Sequence of chain 18.C:
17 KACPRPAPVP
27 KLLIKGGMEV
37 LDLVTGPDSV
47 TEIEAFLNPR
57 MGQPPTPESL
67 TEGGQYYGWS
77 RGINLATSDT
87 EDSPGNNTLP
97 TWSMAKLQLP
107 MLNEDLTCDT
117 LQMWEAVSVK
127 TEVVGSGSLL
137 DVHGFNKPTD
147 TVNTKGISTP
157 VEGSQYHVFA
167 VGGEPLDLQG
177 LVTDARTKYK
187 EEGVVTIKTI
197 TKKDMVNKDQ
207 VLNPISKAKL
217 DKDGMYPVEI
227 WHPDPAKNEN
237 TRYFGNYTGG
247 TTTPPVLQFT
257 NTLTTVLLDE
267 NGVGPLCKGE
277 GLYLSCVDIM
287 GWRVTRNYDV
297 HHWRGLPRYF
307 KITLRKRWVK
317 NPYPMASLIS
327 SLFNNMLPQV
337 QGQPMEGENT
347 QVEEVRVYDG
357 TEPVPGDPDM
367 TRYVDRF

Sequence of chain 18.D:
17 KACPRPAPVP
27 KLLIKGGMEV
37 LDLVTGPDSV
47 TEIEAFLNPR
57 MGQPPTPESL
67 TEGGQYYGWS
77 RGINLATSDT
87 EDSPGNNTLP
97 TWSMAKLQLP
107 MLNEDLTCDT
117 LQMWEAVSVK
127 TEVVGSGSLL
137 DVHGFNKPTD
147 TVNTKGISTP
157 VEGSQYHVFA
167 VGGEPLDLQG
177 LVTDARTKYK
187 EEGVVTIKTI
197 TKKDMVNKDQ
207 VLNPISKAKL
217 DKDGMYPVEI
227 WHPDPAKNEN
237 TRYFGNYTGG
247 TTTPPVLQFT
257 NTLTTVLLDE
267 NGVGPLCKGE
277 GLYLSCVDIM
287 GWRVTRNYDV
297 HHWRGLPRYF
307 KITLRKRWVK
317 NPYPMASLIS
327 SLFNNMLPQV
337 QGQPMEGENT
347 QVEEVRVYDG

Binding-site contacts:
Ligand atom O10 contacts residue ASN293 of chain 18.C at 4.5 Å.
Ligand atom C1 contacts residue TYR72 of chain 18.C at 4.3 Å (hydrophobic).
Ligand atom O4 contacts residue ILE79 of chain 18.C at 3.9 Å.
Ligand atom C6 contacts residue ASN93 of chain 18.C at 3.9 Å.
Ligand atom C3 contacts residue ARG77 of chain 18.C at 4.3 Å.
Ligand atom O4 contacts residue TYR72 of chain 18.C at 4.0 Å.
Ligand atom O1B contacts residue SER89 of chain 18.C at 4.4 Å.
Ligand atom C4 contacts residue TYR72 of chain 18.C at 3.5 Å (hydrophobic).
Ligand atom C1 contacts residue GLY78 of chain 18.C at 4.0 Å.
Ligand atom C8 contacts residue ARG77 of chain 18.C at 4.4 Å.
Ligand atom C5 contacts residue TYR72 of chain 18.C at 3.5 Å (hydrophobic).
Ligand atom N5 contacts residue TYR72 of chain 18.C at 2.9 Å (h-bond).
Ligand atom O1A contacts residue TYR72 of chain 18.C at 4.0 Å.
Ligand atom C4 contacts residue HIS298 of chain 18.C at 3.9 Å.
Ligand atom O4 contacts residue ASN80 of chain 18.C at 4.4 Å.
Ligand atom C10 contacts residue TYR72 of chain 18.C at 4.0 Å (hydrophobic).
Ligand atom O4 contacts residue HIS298 of chain 18.C at 3.1 Å (h-bond).
Ligand atom O1B contacts residue TYR72 of chain 18.C at 4.2 Å.
Ligand atom O4 contacts residue THR291 of chain 18.C at 3.9 Å.
Ligand atom O8 contacts residue ARG77 of chain 18.C at 3.5 Å (salt-bridge).
Ligand atom C3 contacts residue GLY78 of chain 18.C at 3.8 Å.
Ligand atom O8 contacts residue TYR72 of chain 18.C at 4.0 Å.
Ligand atom O1A contacts residue GLY78 of chain 18.C at 3.1 Å (h-bond).
Ligand atom O1B contacts residue ARG77 of chain 18.C at 3.1 Å (salt-bridge).
Ligand atom O4 contacts residue GLY78 of chain 18.C at 3.4 Å.
Ligand atom O6 contacts residue ASN93 of chain 18.C at 4.3 Å.
Ligand atom C3 contacts residue HIS298 of chain 18.C at 4.0 Å.
Ligand atom C6 contacts residue TYR72 of chain 18.C at 3.7 Å (hydrophobic).
Ligand atom C3 contacts residue GLY78 of chain 18.C at 4.1 Å.
Ligand atom C1 contacts residue ARG77 of chain 18.C at 3.4 Å.
Ligand atom C11 contacts residue TYR72 of chain 18.C at 4.2 Å (hydrophobic).
Ligand atom O3 contacts residue GLY78 of chain 18.C at 3.5 Å.
Ligand atom C2 contacts residue GLY78 of chain 18.C at 4.0 Å.
Ligand atom O1A contacts residue ARG77 of chain 18.C at 2.9 Å (salt-bridge).
Ligand atom C11 contacts residue ASP85 of chain 18.D at 4.0 Å.
Ligand atom C4 contacts residue GLY78 of chain 18.C at 3.5 Å.
Ligand atom C7 contacts residue TYR72 of chain 18.C at 4.3 Å (hydrophobic).

This protein binds this small molecule.
Small molecule (SMILES): CC(=O)N[C@@H]1[C@@H](O[C@@H]2O[C@H](CO)[C@H](O)[C@H](O[C@]3(C(=O)O)C[C@H](O)[C@@H](NC(C)=O)[C@H]([C@H](O)[C@H](O)CO)O3)[C@H]2O)[C@H](O)[C@@H](CO[C@]2(C(=O)O)C[C@H](O)[C@@H](NC(C)=O)[C@H]([C@H](O)[C@H](O)CO)O2)O[C@H]1O